Sequence of chain 1.A:
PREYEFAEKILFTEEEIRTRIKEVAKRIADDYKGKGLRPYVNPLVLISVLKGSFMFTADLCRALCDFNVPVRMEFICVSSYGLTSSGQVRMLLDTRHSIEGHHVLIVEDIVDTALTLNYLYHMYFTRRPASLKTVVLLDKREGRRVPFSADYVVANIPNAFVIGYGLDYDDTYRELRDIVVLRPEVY

Binding-site contacts:
Ligand atom O6 contacts residue ALA163 of chain 1.A at 3.3 Å (h-bond).
Ligand atom N1 contacts residue VAL165 of chain 1.A at 2.8 Å (h-bond).
Ligand atom O2P contacts residue VAL114 of chain 1.A at 3.7 Å.
Ligand atom C6 contacts residue LYS143 of chain 1.A at 3.5 Å.
Ligand atom P contacts residue THR116 of chain 1.A at 3.2 Å.
Ligand atom O1P contacts residue ASP115 of chain 1.A at 2.9 Å.
Ligand atom O2' contacts residue ASP112 of chain 1.A at 3.6 Å.
Ligand atom N7 contacts residue ILE113 of chain 1.A at 3.9 Å.
Ligand atom O6 contacts residue PHE164 of chain 1.A at 3.9 Å.
Ligand atom O3P contacts residue ALA117 of chain 1.A at 3.6 Å (h-bond).
Ligand atom O3' contacts residue ASP112 of chain 1.A at 3.0 Å (salt-bridge).
Ligand atom O5' contacts residue ASP115 of chain 1.A at 3.7 Å.
Ligand atom P contacts residue ALA117 of chain 1.A at 3.6 Å.
Ligand atom C2 contacts residue ASP171 of chain 1.A at 3.4 Å.
Ligand atom N3 contacts residue ASP171 of chain 1.A at 3.6 Å.
Ligand atom N1 contacts residue PHE164 of chain 1.A at 3.8 Å.
Ligand atom O6 contacts residue VAL165 of chain 1.A at 3.0 Å (h-bond).
Ligand atom O2P contacts residue THR116 of chain 1.A at 2.6 Å (h-bond).
Ligand atom O3P contacts residue THR116 of chain 1.A at 3.1 Å (h-bond).
Ligand atom P contacts residue ASP115 of chain 1.A at 3.2 Å.
Ligand atom N3 contacts residue PHE164 of chain 1.A at 3.9 Å.
Ligand atom C2' contacts residue ASP112 of chain 1.A at 3.5 Å.
Ligand atom C2 contacts residue VAL165 of chain 1.A at 3.1 Å (hydrophobic).
Ligand atom O2P contacts residue ASP115 of chain 1.A at 2.5 Å (salt-bridge).
Ligand atom O3' contacts residue ILE113 of chain 1.A at 3.9 Å.
Ligand atom O1P contacts residue THR116 of chain 1.A at 2.8 Å (h-bond).
Ligand atom C2 contacts residue PHE164 of chain 1.A at 3.4 Å (hydrophobic).
Ligand atom C8 contacts residue ILE113 of chain 1.A at 3.9 Å (hydrophobic).
Ligand atom O2P contacts residue ALA117 of chain 1.A at 2.8 Å (h-bond).
Ligand atom O6 contacts residue LYS143 of chain 1.A at 2.5 Å (salt-bridge).
Ligand atom C3' contacts residue ASP112 of chain 1.A at 3.9 Å.
Ligand atom N7 contacts residue LYS143 of chain 1.A at 3.9 Å.
Ligand atom N7 contacts residue ASP115 of chain 1.A at 2.9 Å (salt-bridge).
Ligand atom C2' contacts residue ILE113 of chain 1.A at 4.1 Å (hydrophobic).
Ligand atom C3' contacts residue ILE113 of chain 1.A at 3.8 Å (hydrophobic).
Ligand atom O3' contacts residue GLU111 of chain 1.A at 3.0 Å (salt-bridge).
Ligand atom O3P contacts residue THR119 of chain 1.A at 4.1 Å.
Ligand atom O3P contacts residue LEU118 of chain 1.A at 3.9 Å.
Ligand atom C8 contacts residue ASP115 of chain 1.A at 3.5 Å.
Ligand atom C6 contacts residue VAL165 of chain 1.A at 3.5 Å (hydrophobic).

A small-molecule ligand and the protein it binds are described below.
Small molecule (SMILES): O=c1[nH]cnc2c1ncn2[C@@H]1O[C@H](COP(=O)(O)O)[C@@H](O)[C@H]1O